Binding-site contacts:
Ligand atom C7 contacts residue PRO100 of chain 1.A at 4.4 Å (hydrophobic).
Ligand atom C6 contacts residue PRO100 of chain 1.A at 3.9 Å (hydrophobic).
Ligand atom C3 contacts residue GLU247 of chain 1.A at 3.6 Å.
Ligand atom C1 contacts residue GLU247 of chain 1.A at 3.8 Å.
Ligand atom C2 contacts residue GLU247 of chain 1.A at 3.7 Å.
Ligand atom C7 contacts residue GLU247 of chain 1.A at 3.5 Å.
Ligand atom O3 contacts residue GLU247 of chain 1.A at 4.4 Å.
Ligand atom O3 contacts residue PRO100 of chain 1.A at 3.7 Å.
Ligand atom C8 contacts residue PHE101 of chain 1.A at 3.1 Å (hydrophobic).
Ligand atom C8 contacts residue GLU247 of chain 1.A at 3.2 Å.
Ligand atom C5 contacts residue ASN248 of chain 1.A at 3.4 Å.
Ligand atom C6 contacts residue PRO98 of chain 1.A at 4.4 Å (hydrophobic).
Ligand atom C5 contacts residue PRO100 of chain 1.A at 4.3 Å (hydrophobic).
Ligand atom O7 contacts residue PHE101 of chain 1.A at 4.0 Å.
Ligand atom C4 contacts residue ASN248 of chain 1.A at 4.1 Å.
Ligand atom C8 contacts residue ARG243 of chain 1.A at 3.4 Å.
Ligand atom O5 contacts residue ASN248 of chain 1.A at 2.1 Å (h-bond).
Ligand atom N2 contacts residue GLU247 of chain 1.A at 3.3 Å (salt-bridge).
Ligand atom C4 contacts residue PRO100 of chain 1.A at 4.1 Å (hydrophobic).
Ligand atom O7 contacts residue GLU247 of chain 1.A at 4.0 Å.
Ligand atom O6 contacts residue PRO98 of chain 1.A at 4.2 Å.
Ligand atom C2 contacts residue ASN248 of chain 1.A at 2.5 Å.
Ligand atom N2 contacts residue ASN248 of chain 1.A at 3.1 Å (h-bond).
Ligand atom O7 contacts residue PRO100 of chain 1.A at 3.3 Å.
Ligand atom O6 contacts residue PRO100 of chain 1.A at 4.4 Å.
Ligand atom C7 contacts residue PHE101 of chain 1.A at 4.0 Å (hydrophobic).
Ligand atom O5 contacts residue PRO100 of chain 1.A at 4.4 Å.
Ligand atom O6 contacts residue ASN248 of chain 1.A at 3.5 Å (h-bond).
Ligand atom O4 contacts residue PRO100 of chain 1.A at 4.5 Å.
Ligand atom C7 contacts residue ASN248 of chain 1.A at 4.4 Å.
Ligand atom C3 contacts residue ASN248 of chain 1.A at 3.8 Å.
Ligand atom N2 contacts residue SER244 of chain 1.A at 4.5 Å.
Ligand atom C1 contacts residue ASN248 of chain 1.A at 1.4 Å.
Ligand atom C8 contacts residue SER244 of chain 1.A at 4.3 Å.
Ligand atom C6 contacts residue ASN248 of chain 1.A at 4.0 Å.

A small-molecule ligand and the protein it binds are described below.
Small molecule (SMILES): CC(=O)N[C@H]1[C@H](O[C@H]2[C@H](O)[C@@H](NC(C)=O)CO[C@@H]2CO)O[C@H](CO)[C@@H](O)[C@@H]1O

Sequence of chain 1.A:
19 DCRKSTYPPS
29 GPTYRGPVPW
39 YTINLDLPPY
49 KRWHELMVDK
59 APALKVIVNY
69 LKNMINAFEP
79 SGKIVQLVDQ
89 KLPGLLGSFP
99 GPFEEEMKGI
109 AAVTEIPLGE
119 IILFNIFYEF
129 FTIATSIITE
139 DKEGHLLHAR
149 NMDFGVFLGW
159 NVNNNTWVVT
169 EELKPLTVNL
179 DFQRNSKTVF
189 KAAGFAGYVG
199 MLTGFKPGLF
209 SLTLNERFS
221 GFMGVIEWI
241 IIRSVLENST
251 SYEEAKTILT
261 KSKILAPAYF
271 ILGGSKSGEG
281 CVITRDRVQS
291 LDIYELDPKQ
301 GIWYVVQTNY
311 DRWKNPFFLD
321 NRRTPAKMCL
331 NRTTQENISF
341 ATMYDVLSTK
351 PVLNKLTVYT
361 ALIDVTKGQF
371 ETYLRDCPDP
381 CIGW